This small molecule binds to this protein.
Small molecule (SMILES): CC(=O)N[C@H]1[C@H](O[C@H]2[C@H](O)[C@@H](NC(C)=O)CO[C@@H]2CO)O[C@H](CO)[C@@H](O)[C@@H]1O

Sequence of chain 1.B:
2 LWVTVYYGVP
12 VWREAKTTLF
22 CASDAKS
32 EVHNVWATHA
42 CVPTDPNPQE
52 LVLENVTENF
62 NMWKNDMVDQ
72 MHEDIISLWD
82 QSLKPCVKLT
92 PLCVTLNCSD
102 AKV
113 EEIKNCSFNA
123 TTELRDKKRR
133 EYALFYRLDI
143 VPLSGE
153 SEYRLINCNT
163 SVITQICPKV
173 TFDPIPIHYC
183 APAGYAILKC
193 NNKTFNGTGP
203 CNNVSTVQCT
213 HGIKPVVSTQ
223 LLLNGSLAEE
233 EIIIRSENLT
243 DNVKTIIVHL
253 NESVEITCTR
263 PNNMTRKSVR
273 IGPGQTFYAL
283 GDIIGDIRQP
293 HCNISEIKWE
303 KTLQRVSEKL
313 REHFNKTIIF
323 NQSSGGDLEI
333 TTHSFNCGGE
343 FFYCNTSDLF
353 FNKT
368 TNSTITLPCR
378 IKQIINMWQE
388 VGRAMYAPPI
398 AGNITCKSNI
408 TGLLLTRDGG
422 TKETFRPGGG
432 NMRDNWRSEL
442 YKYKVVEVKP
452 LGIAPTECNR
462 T

Binding-site contacts:
Ligand atom N2 contacts residue THR162 of chain 1.B at 4.2 Å.
Ligand atom C1 contacts residue THR162 of chain 1.B at 4.3 Å.
Ligand atom C2 contacts residue ASN161 of chain 1.B at 2.5 Å.
Ligand atom C1 contacts residue ASN161 of chain 1.B at 1.4 Å.
Ligand atom O5 contacts residue ASN161 of chain 1.B at 2.4 Å (h-bond).
Ligand atom C6 contacts residue ARG156 of chain 1.B at 4.5 Å.
Ligand atom C5 contacts residue ASN161 of chain 1.B at 3.7 Å.
Ligand atom C1 contacts residue ARG156 of chain 1.B at 4.3 Å.
Ligand atom C3 contacts residue ASN161 of chain 1.B at 3.8 Å.
Ligand atom O7 contacts residue ASN161 of chain 1.B at 4.1 Å.
Ligand atom N2 contacts residue ASN161 of chain 1.B at 2.9 Å (h-bond).
Ligand atom C8 contacts residue ASN161 of chain 1.B at 4.3 Å.
Ligand atom C4 contacts residue ASN161 of chain 1.B at 4.2 Å.
Ligand atom O6 contacts residue ARG156 of chain 1.B at 4.5 Å.
Ligand atom C7 contacts residue ASN161 of chain 1.B at 3.7 Å.
Ligand atom O5 contacts residue ARG156 of chain 1.B at 3.7 Å.